Sequence of chain 1.A:
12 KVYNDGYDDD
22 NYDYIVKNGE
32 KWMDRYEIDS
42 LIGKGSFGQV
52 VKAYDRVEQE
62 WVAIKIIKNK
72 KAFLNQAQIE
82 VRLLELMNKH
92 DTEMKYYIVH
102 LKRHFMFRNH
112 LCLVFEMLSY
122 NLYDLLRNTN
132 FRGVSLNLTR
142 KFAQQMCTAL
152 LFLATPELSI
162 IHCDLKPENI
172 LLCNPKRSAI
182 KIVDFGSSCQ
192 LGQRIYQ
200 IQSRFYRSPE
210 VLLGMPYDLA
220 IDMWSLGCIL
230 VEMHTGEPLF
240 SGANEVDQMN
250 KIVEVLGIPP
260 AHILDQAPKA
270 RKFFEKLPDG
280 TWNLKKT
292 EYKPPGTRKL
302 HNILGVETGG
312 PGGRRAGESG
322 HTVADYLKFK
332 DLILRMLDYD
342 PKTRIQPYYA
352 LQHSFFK

Binding-site contacts:
Ligand atom OAD contacts residue PHE116 of chain 1.A at 3.8 Å.
Ligand atom NAC contacts residue PHE116 of chain 1.A at 4.1 Å.
Ligand atom NAM contacts residue ASP185 of chain 1.A at 4.2 Å.
Ligand atom NAB contacts residue GLY44 of chain 1.A at 3.3 Å.
Ligand atom CAE contacts residue ASP185 of chain 1.A at 3.7 Å.
Ligand atom CAK contacts residue LEU172 of chain 1.A at 3.7 Å (hydrophobic).
Ligand atom CAT contacts residue VAL184 of chain 1.A at 4.1 Å (hydrophobic).
Ligand atom OAP contacts residue SER120 of chain 1.A at 3.5 Å (h-bond).
Ligand atom NAC contacts residue LEU172 of chain 1.A at 4.2 Å.
Ligand atom CAH contacts residue ILE43 of chain 1.A at 3.1 Å (hydrophobic).
Ligand atom NAB contacts residue LYS45 of chain 1.A at 4.2 Å.
Ligand atom NAO contacts residue LEU172 of chain 1.A at 3.7 Å.
Ligand atom CAR contacts residue GLY44 of chain 1.A at 3.9 Å.
Ligand atom NAN contacts residue ALA64 of chain 1.A at 3.9 Å.
Ligand atom CAU contacts residue LEU172 of chain 1.A at 3.7 Å (hydrophobic).
Ligand atom NAB contacts residue ILE43 of chain 1.A at 3.9 Å.
Ligand atom CAR contacts residue ILE43 of chain 1.A at 3.5 Å (hydrophobic).
Ligand atom CAK contacts residue LEU119 of chain 1.A at 4.2 Å (hydrophobic).
Ligand atom NAC contacts residue GLU117 of chain 1.A at 3.0 Å (salt-bridge).
Ligand atom CAS contacts residue GLU117 of chain 1.A at 4.1 Å.
Ligand atom CAK contacts residue ILE43 of chain 1.A at 4.1 Å (hydrophobic).
Ligand atom CAS contacts residue LEU172 of chain 1.A at 3.6 Å (hydrophobic).
Ligand atom OAD contacts residue VAL100 of chain 1.A at 3.8 Å.
Ligand atom CAF contacts residue ASP185 of chain 1.A at 3.5 Å.
Ligand atom CAE contacts residue VAL184 of chain 1.A at 4.2 Å (hydrophobic).
Ligand atom NAC contacts residue ALA64 of chain 1.A at 3.7 Å.
Ligand atom NAN contacts residue LEU172 of chain 1.A at 3.6 Å.
Ligand atom CAS contacts residue LEU119 of chain 1.A at 4.2 Å (hydrophobic).
Ligand atom CAS contacts residue ALA64 of chain 1.A at 3.7 Å (hydrophobic).
Ligand atom NAN contacts residue LEU119 of chain 1.A at 3.6 Å.
Ligand atom CAF contacts residue LYS66 of chain 1.A at 3.8 Å.
Ligand atom NAC contacts residue LEU119 of chain 1.A at 3.9 Å.
Ligand atom CAA contacts residue SER120 of chain 1.A at 3.5 Å.
Ligand atom NAM contacts residue LYS66 of chain 1.A at 3.3 Å.
Ligand atom CAL contacts residue VAL51 of chain 1.A at 4.2 Å (hydrophobic).
Ligand atom CAX contacts residue LEU172 of chain 1.A at 3.6 Å (hydrophobic).
Ligand atom CAH contacts residue GLY44 of chain 1.A at 4.2 Å.
Ligand atom CAI contacts residue ILE43 of chain 1.A at 3.6 Å (hydrophobic).
Ligand atom OAD contacts residue VAL184 of chain 1.A at 4.1 Å.
Ligand atom CAG contacts residue VAL184 of chain 1.A at 3.8 Å (hydrophobic).

A small-molecule ligand and the protein it binds are described below.
Small molecule (SMILES): COc1ccc(N)cc1-c1cnc(N)c(C(=O)c2cccnc2)n1